Binding-site contacts:
Ligand atom O5 contacts residue ASN118 of chain 2.D at 2.4 Å (h-bond).
Ligand atom C8 contacts residue VAL104 of chain 2.D at 3.6 Å (hydrophobic).
Ligand atom O7 contacts residue ASN118 of chain 2.D at 3.2 Å (h-bond).
Ligand atom N2 contacts residue ASN118 of chain 2.D at 2.9 Å (h-bond).
Ligand atom C5 contacts residue TYR135 of chain 2.D at 4.4 Å (hydrophobic).
Ligand atom C7 contacts residue VAL104 of chain 2.D at 3.9 Å (hydrophobic).
Ligand atom C8 contacts residue LEU137 of chain 2.D at 4.2 Å (hydrophobic).
Ligand atom O7 contacts residue THR105 of chain 2.D at 4.3 Å.
Ligand atom N2 contacts residue TYR135 of chain 2.D at 3.7 Å.
Ligand atom O3 contacts residue TYR135 of chain 2.D at 4.4 Å.
Ligand atom C5 contacts residue ASN118 of chain 2.D at 3.7 Å.
Ligand atom C8 contacts residue ASP290 of chain 2.D at 3.7 Å.
Ligand atom C1 contacts residue ASN118 of chain 2.D at 1.4 Å.
Ligand atom C7 contacts residue ASN118 of chain 2.D at 3.2 Å.
Ligand atom O5 contacts residue TYR135 of chain 2.D at 4.4 Å.
Ligand atom C8 contacts residue ASN118 of chain 2.D at 4.4 Å.
Ligand atom C2 contacts residue TYR135 of chain 2.D at 4.0 Å (hydrophobic).
Ligand atom C3 contacts residue ASN118 of chain 2.D at 3.8 Å.
Ligand atom C1 contacts residue TYR135 of chain 2.D at 3.8 Å (hydrophobic).
Ligand atom C3 contacts residue TYR135 of chain 2.D at 3.9 Å (hydrophobic).
Ligand atom C2 contacts residue ASN118 of chain 2.D at 2.5 Å.
Ligand atom C4 contacts residue ASN118 of chain 2.D at 4.3 Å.
Ligand atom O7 contacts residue VAL104 of chain 2.D at 3.5 Å.
Ligand atom O7 contacts residue TYR135 of chain 2.D at 4.2 Å.

Sequence of chain 2.D:
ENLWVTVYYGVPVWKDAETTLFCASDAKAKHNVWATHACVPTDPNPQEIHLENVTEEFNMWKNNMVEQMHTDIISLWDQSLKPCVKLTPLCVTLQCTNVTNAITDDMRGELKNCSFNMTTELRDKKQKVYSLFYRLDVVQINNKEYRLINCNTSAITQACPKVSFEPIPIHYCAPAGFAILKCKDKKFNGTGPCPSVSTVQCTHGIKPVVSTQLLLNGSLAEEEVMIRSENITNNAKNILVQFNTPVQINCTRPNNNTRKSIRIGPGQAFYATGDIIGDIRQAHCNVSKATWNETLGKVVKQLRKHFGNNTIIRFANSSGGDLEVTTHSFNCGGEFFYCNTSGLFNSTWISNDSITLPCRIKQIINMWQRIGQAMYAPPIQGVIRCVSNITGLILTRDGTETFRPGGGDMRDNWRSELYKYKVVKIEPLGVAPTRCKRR

This small molecule binds to this protein.
Small molecule (SMILES): CC(=O)N[C@H]1[C@H](O[C@H]2[C@H](O)[C@@H](NC(C)=O)CO[C@@H]2CO)O[C@H](CO)[C@@H](O[C@@H]2O[C@H](CO)[C@@H](O)[C@H](O)[C@@H]2O)[C@@H]1O